A small-molecule ligand and the protein it binds are described below.
Small molecule (SMILES): Cc1ccc(NC(=O)c2ccc(CN3CCN(C)CC3)cc2)cc1Nc1nccc(-c2cccnc2)n1

Sequence of chain 1.A:
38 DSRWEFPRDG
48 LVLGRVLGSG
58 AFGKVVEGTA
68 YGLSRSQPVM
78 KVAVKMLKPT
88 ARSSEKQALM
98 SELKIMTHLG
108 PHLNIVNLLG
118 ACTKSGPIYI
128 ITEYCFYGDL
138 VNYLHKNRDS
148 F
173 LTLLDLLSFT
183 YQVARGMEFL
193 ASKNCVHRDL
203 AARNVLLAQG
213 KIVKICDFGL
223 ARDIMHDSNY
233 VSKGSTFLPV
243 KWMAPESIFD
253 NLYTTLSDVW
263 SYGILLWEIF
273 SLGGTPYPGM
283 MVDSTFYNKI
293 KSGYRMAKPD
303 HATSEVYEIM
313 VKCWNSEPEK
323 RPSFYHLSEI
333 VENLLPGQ

Binding-site contacts:
Ligand atom C17 contacts residue MET103 of chain 1.A at 3.6 Å (hydrophobic).
Ligand atom C20 contacts residue LYS82 of chain 1.A at 3.6 Å.
Ligand atom C7 contacts residue LEU208 of chain 1.A at 3.4 Å (hydrophobic).
Ligand atom C29 contacts residue GLU99 of chain 1.A at 3.4 Å.
Ligand atom C14 contacts residue THR129 of chain 1.A at 3.5 Å.
Ligand atom N51 contacts residue HIS199 of chain 1.A at 3.0 Å (h-bond).
Ligand atom C19 contacts residue THR129 of chain 1.A at 3.4 Å.
Ligand atom C53 contacts residue ASP219 of chain 1.A at 3.4 Å.
Ligand atom C54 contacts residue HIS199 of chain 1.A at 3.3 Å.
Ligand atom C50 contacts residue VAL198 of chain 1.A at 3.3 Å (hydrophobic).
Ligand atom C16 contacts residue MET103 of chain 1.A at 3.6 Å (hydrophobic).
Ligand atom C49 contacts residue VAL198 of chain 1.A at 3.6 Å (hydrophobic).
Ligand atom N51 contacts residue VAL198 of chain 1.A at 3.1 Å (h-bond).
Ligand atom C20 contacts residue ALA80 of chain 1.A at 3.5 Å (hydrophobic).
Ligand atom O29 contacts residue CYS218 of chain 1.A at 3.3 Å.
Ligand atom C2 contacts residue CYS132 of chain 1.A at 3.1 Å (hydrophobic).
Ligand atom N8 contacts residue LEU208 of chain 1.A at 3.5 Å.
Ligand atom C25 contacts residue ASP219 of chain 1.A at 3.6 Å.
Ligand atom C17 contacts residue LYS82 of chain 1.A at 3.7 Å.
Ligand atom N21 contacts residue MET103 of chain 1.A at 3.5 Å (h-bond).
Ligand atom C4 contacts residue LEU208 of chain 1.A at 3.6 Å (hydrophobic).
Ligand atom C18 contacts residue LYS82 of chain 1.A at 3.5 Å.
Ligand atom C52 contacts residue HIS199 of chain 1.A at 3.3 Å.
Ligand atom C17 contacts residue GLU99 of chain 1.A at 3.3 Å.
Ligand atom C22 contacts residue ASP219 of chain 1.A at 3.6 Å.
Ligand atom C49 contacts residue CYS197 of chain 1.A at 3.2 Å (hydrophobic).
Ligand atom O29 contacts residue VAL113 of chain 1.A at 3.3 Å.
Ligand atom C16 contacts residue GLU99 of chain 1.A at 3.5 Å.
Ligand atom C52 contacts residue ASP219 of chain 1.A at 3.1 Å.
Ligand atom C4 contacts residue CYS132 of chain 1.A at 3.7 Å (hydrophobic).
Ligand atom C20 contacts residue THR129 of chain 1.A at 3.4 Å.
Ligand atom N3 contacts residue TYR131 of chain 1.A at 3.6 Å.
Ligand atom N8 contacts residue ALA80 of chain 1.A at 3.6 Å.
Ligand atom C12 contacts residue PHE220 of chain 1.A at 3.6 Å (hydrophobic).
Ligand atom C5 contacts residue LEU208 of chain 1.A at 3.5 Å (hydrophobic).
Ligand atom C11 contacts residue PHE220 of chain 1.A at 3.7 Å (hydrophobic).
Ligand atom N21 contacts residue GLU99 of chain 1.A at 3.0 Å (salt-bridge).
Ligand atom N3 contacts residue CYS132 of chain 1.A at 2.9 Å (h-bond).
Ligand atom N13 contacts residue THR129 of chain 1.A at 3.0 Å (h-bond).
Ligand atom O29 contacts residue ASP219 of chain 1.A at 2.9 Å (salt-bridge).